Sequence of chain 1.B:
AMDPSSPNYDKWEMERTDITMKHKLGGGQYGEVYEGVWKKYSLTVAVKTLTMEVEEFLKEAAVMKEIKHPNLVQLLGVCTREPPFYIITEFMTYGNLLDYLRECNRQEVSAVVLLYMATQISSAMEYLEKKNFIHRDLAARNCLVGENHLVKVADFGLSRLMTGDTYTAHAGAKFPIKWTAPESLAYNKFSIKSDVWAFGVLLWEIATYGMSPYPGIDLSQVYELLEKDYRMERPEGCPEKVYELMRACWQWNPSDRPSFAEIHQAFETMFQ

This protein binds this small molecule.
Small molecule (SMILES): Cc1ccc(NC(=O)c2ccc(CN3CCN(C)CC3)cc2)cc1Nc1nccc(-c2cccnc2)n1

Binding-site contacts:
Ligand atom N13 contacts residue THR93 of chain 1.B at 3.0 Å (h-bond).
Ligand atom C19 contacts residue THR93 of chain 1.B at 3.5 Å.
Ligand atom O29 contacts residue ALA158 of chain 1.B at 3.5 Å.
Ligand atom C54 contacts residue ARG140 of chain 1.B at 3.6 Å.
Ligand atom N3 contacts residue PHE95 of chain 1.B at 3.6 Å.
Ligand atom C11 contacts residue PHE160 of chain 1.B at 3.3 Å (hydrophobic).
Ligand atom C17 contacts residue MET68 of chain 1.B at 3.7 Å (hydrophobic).
Ligand atom C12 contacts residue PHE160 of chain 1.B at 3.6 Å (hydrophobic).
Ligand atom C22 contacts residue ASP159 of chain 1.B at 3.5 Å.
Ligand atom N8 contacts residue ALA47 of chain 1.B at 3.6 Å.
Ligand atom N10 contacts residue PHE160 of chain 1.B at 3.3 Å.
Ligand atom O29 contacts residue ASP159 of chain 1.B at 3.0 Å (salt-bridge).
Ligand atom N21 contacts residue GLU64 of chain 1.B at 2.9 Å (salt-bridge).
Ligand atom C49 contacts residue ILE138 of chain 1.B at 3.5 Å (hydrophobic).
Ligand atom C52 contacts residue ASP159 of chain 1.B at 3.2 Å.
Ligand atom C17 contacts residue GLU64 of chain 1.B at 3.3 Å.
Ligand atom N51 contacts residue ILE138 of chain 1.B at 2.7 Å (h-bond).
Ligand atom C14 contacts residue THR93 of chain 1.B at 3.5 Å.
Ligand atom C2 contacts residue PHE95 of chain 1.B at 3.7 Å (hydrophobic).
Ligand atom C23 contacts residue ASP159 of chain 1.B at 3.7 Å.
Ligand atom C52 contacts residue HIS139 of chain 1.B at 3.2 Å.
Ligand atom C20 contacts residue ILE91 of chain 1.B at 3.6 Å (hydrophobic).
Ligand atom C9 contacts residue PHE160 of chain 1.B at 3.6 Å (hydrophobic).
Ligand atom N21 contacts residue MET68 of chain 1.B at 3.4 Å (h-bond).
Ligand atom N21 contacts residue ASP159 of chain 1.B at 3.6 Å.
Ligand atom O29 contacts residue VAL77 of chain 1.B at 3.3 Å.
Ligand atom C25 contacts residue ASP159 of chain 1.B at 3.5 Å.
Ligand atom N51 contacts residue HIS139 of chain 1.B at 3.2 Å (h-bond).
Ligand atom C11 contacts residue VAL34 of chain 1.B at 3.7 Å (hydrophobic).
Ligand atom C18 contacts residue LYS49 of chain 1.B at 3.5 Å.
Ligand atom C2 contacts residue MET96 of chain 1.B at 3.1 Å (hydrophobic).
Ligand atom C53 contacts residue ASP159 of chain 1.B at 3.4 Å.
Ligand atom C54 contacts residue HIS139 of chain 1.B at 3.4 Å.
Ligand atom C20 contacts residue ALA47 of chain 1.B at 3.5 Å (hydrophobic).
Ligand atom C20 contacts residue LYS49 of chain 1.B at 3.5 Å.
Ligand atom C54 contacts residue ILE138 of chain 1.B at 3.3 Å (hydrophobic).
Ligand atom C16 contacts residue GLU64 of chain 1.B at 3.5 Å.
Ligand atom C50 contacts residue ILE138 of chain 1.B at 3.1 Å (hydrophobic).
Ligand atom N3 contacts residue MET96 of chain 1.B at 2.8 Å (h-bond).
Ligand atom C29 contacts residue GLU64 of chain 1.B at 3.5 Å.